Sequence of chain 1.A:
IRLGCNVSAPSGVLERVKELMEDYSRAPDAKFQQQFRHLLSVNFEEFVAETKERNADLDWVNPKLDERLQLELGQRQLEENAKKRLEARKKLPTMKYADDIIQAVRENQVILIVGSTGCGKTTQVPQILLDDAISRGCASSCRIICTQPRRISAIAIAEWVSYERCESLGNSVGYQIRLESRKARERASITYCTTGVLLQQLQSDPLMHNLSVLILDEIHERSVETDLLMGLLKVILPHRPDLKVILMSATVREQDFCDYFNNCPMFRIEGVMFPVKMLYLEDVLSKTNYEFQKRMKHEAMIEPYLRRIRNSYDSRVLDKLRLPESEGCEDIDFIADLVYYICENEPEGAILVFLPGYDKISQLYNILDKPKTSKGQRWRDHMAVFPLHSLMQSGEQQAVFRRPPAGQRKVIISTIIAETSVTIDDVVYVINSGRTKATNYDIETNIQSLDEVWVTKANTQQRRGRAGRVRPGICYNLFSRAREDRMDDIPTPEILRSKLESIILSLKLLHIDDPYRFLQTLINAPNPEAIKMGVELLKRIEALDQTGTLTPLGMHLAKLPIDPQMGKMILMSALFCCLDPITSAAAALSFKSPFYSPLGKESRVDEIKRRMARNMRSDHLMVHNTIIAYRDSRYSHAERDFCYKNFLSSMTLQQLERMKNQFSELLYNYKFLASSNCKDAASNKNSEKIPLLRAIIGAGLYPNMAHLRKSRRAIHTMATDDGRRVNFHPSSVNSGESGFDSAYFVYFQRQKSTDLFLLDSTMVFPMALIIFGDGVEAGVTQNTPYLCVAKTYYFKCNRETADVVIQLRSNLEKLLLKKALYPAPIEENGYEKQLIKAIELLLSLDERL

Binding-site contacts:
Ligand atom O2' contacts residue ARG239 of chain 1.A at 3.1 Å (salt-bridge).
Ligand atom O4 contacts residue SER664 of chain 1.A at 3.1 Å (h-bond).
Ligand atom C1' contacts residue LYS511 of chain 1.A at 3.4 Å.
Ligand atom OP1 contacts residue THR489 of chain 1.A at 2.8 Å (h-bond).
Ligand atom C5' contacts residue PRO210 of chain 1.A at 3.1 Å (hydrophobic).
Ligand atom O3' contacts residue GLN237 of chain 1.A at 3.3 Å (h-bond).
Ligand atom OP2 contacts residue GLN736 of chain 1.A at 3.1 Å (h-bond).
Ligand atom O2 contacts residue SER671 of chain 1.A at 3.3 Å (h-bond).
Ligand atom N3 contacts residue PRO635 of chain 1.A at 3.3 Å (h-bond).
Ligand atom C2 contacts residue SER265 of chain 1.A at 3.3 Å.
Ligand atom O4 contacts residue GLN264 of chain 1.A at 3.1 Å (h-bond).
Ligand atom O4 contacts residue TYR432 of chain 1.A at 3.1 Å.
Ligand atom OP2 contacts residue SER464 of chain 1.A at 2.5 Å (h-bond).
Ligand atom OP1 contacts residue SER495 of chain 1.A at 2.5 Å (h-bond).
Ligand atom O2 contacts residue PRO635 of chain 1.A at 3.3 Å.
Ligand atom OP2 contacts residue HIS463 of chain 1.A at 2.7 Å (h-bond).
Ligand atom O2' contacts residue ILE490 of chain 1.A at 3.1 Å.
Ligand atom C4 contacts residue SER265 of chain 1.A at 3.3 Å.
Ligand atom O2 contacts residue LEU465 of chain 1.A at 3.0 Å.
Ligand atom C6 contacts residue PRO810 of chain 1.A at 3.1 Å (hydrophobic).
Ligand atom C4 contacts residue GLN261 of chain 1.A at 3.3 Å.
Ligand atom OP1 contacts residue SER833 of chain 1.A at 2.4 Å (h-bond).
Ligand atom OP1 contacts residue SER464 of chain 1.A at 2.8 Å (h-bond).
Ligand atom O4 contacts residue GLU676 of chain 1.A at 3.1 Å.
Ligand atom OP2 contacts residue ARG239 of chain 1.A at 3.4 Å.
Ligand atom OP1 contacts residue LYS511 of chain 1.A at 2.4 Å (salt-bridge).
Ligand atom O4 contacts residue THR513 of chain 1.A at 3.0 Å (h-bond).
Ligand atom OP1 contacts residue ARG239 of chain 1.A at 2.7 Å (salt-bridge).
Ligand atom OP2 contacts residue TYR432 of chain 1.A at 2.7 Å (h-bond).
Ligand atom O4 contacts residue SER265 of chain 1.A at 3.2 Å (h-bond).
Ligand atom OP1 contacts residue HIS809 of chain 1.A at 3.4 Å (h-bond).
Ligand atom O2 contacts residue SER265 of chain 1.A at 3.4 Å (h-bond).
Ligand atom OP1 contacts residue THR255 of chain 1.A at 2.8 Å (h-bond).
Ligand atom N3 contacts residue SER265 of chain 1.A at 2.4 Å (h-bond).
Ligand atom OP1 contacts residue ARG212 of chain 1.A at 2.8 Å (salt-bridge).
Ligand atom O4' contacts residue GLN262 of chain 1.A at 3.3 Å.
Ligand atom P contacts residue SER464 of chain 1.A at 3.4 Å.
Ligand atom O2' contacts residue HIS809 of chain 1.A at 2.8 Å (h-bond).
Ligand atom C2' contacts residue HIS809 of chain 1.A at 3.4 Å.
Ligand atom OP2 contacts residue ARG212 of chain 1.A at 3.4 Å (salt-bridge).

The small molecule below binds the protein below.
Small molecule (SMILES): O=c1ccn([C@@H]2O[C@H](CO[P](=O)(O)O[C@H]3[C@@H](O)[C@H](n4ccc(=O)[nH]c4=O)O[C@@H]3CO[P](=O)(O)O[C@H]3[C@@H](O)[C@H](n4ccc(=O)[nH]c4=O)O[C@@H]3CO[P](=O)(O)O[C@H]3[C@@H](O)[C@H](n4ccc(=O)[nH]c4=O)O[C@@H]3CO[P](=O)(O)O[C@H]3[C@@H](O)[C@H](n4ccc(=O)[nH]c4=O)O[C@@H]3CO[P](=O)(O)O[C@H]3[C@@H](O)[C@H](n4ccc(=O)[nH]c4=O)O[C@@H]3CO[P](=O)(O)O[C@H]3[C@@H](O)[C@H](n4ccc(=O)[nH]c4=O)O[C@@H]3CO[P](=O)(O)O[C@H]3[C@@H](O)[C@H](n4ccc(=O)[nH]c4=O)O[C@@H]3COP(=O)=O)[C@@H](O)[C@H]2O)c(=O)[nH]1